The protein below binds the small molecule below.
Small molecule (SMILES): O=C(O)[C@H]1O[C@@H](O)[C@H](O)[C@@H](O)[C@@H]1O

Sequence of chain 1.A:
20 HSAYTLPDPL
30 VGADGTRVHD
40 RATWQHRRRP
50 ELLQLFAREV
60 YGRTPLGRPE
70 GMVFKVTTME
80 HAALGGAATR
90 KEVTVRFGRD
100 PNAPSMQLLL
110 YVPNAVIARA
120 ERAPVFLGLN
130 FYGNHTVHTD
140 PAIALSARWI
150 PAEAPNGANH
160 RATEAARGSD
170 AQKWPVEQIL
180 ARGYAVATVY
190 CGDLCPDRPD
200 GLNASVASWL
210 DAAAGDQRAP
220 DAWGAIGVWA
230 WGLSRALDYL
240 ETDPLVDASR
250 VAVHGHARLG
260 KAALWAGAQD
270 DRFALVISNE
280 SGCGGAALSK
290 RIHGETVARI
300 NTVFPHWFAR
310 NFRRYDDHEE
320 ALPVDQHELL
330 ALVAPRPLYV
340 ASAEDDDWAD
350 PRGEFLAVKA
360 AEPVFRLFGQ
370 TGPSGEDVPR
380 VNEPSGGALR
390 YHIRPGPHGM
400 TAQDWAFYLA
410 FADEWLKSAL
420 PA

Binding-site contacts:
Ligand atom O6A contacts residue ARG257 of chain 1.A at 3.7 Å.
Ligand atom C1 contacts residue EDO1 of chain 1.J at 3.8 Å.
Ligand atom O3 contacts residue LYS260 of chain 1.A at 2.9 Å (salt-bridge).
Ligand atom O3 contacts residue ILE299 of chain 1.A at 3.5 Å.
Ligand atom C6 contacts residue ALA256 of chain 1.A at 3.3 Å (hydrophobic).
Ligand atom O2 contacts residue GCU1 of chain 1.N at 0.3 Å (h-bond).
Ligand atom C5 contacts residue GCU1 of chain 1.N at 0.2 Å.
Ligand atom C5 contacts residue EDO1 of chain 1.J at 3.8 Å.
Ligand atom O3 contacts residue GCU1 of chain 1.N at 0.3 Å (h-bond).
Ligand atom O6A contacts residue ALA256 of chain 1.A at 3.5 Å.
Ligand atom O4 contacts residue ALA256 of chain 1.A at 3.6 Å.
Ligand atom O4 contacts residue GCU1 of chain 1.N at 0.2 Å (h-bond).
Ligand atom O1 contacts residue ARG257 of chain 1.A at 3.8 Å.
Ligand atom O5 contacts residue GCU1 of chain 1.N at 0.3 Å (h-bond).
Ligand atom C3 contacts residue GLU294 of chain 1.A at 3.2 Å.
Ligand atom O5 contacts residue EDO1 of chain 1.J at 3.8 Å.
Ligand atom O6B contacts residue ALA256 of chain 1.A at 3.1 Å.
Ligand atom O1 contacts residue GCU1 of chain 1.N at 1.4 Å.
Ligand atom C6 contacts residue ARG257 of chain 1.A at 3.4 Å.
Ligand atom O2 contacts residue TRP347 of chain 1.A at 2.9 Å (h-bond).
Ligand atom C6 contacts residue GCU1 of chain 1.N at 0.4 Å.
Ligand atom O1 contacts residue PHE303 of chain 1.A at 3.5 Å.
Ligand atom O6B contacts residue ARG257 of chain 1.A at 2.7 Å (salt-bridge).
Ligand atom O6B contacts residue GCU1 of chain 1.N at 0.6 Å (h-bond).
Ligand atom C4 contacts residue GCU1 of chain 1.N at 0.2 Å.
Ligand atom O6A contacts residue HIS397 of chain 1.A at 3.5 Å (h-bond).
Ligand atom C3 contacts residue GCU1 of chain 1.N at 0.2 Å.
Ligand atom O2 contacts residue PHE303 of chain 1.A at 3.5 Å.
Ligand atom O6A contacts residue GCU1 of chain 1.N at 0.8 Å (h-bond).
Ligand atom O2 contacts residue GLU294 of chain 1.A at 2.3 Å (salt-bridge).
Ligand atom C1 contacts residue GCU1 of chain 1.N at 0.4 Å.
Ligand atom C3 contacts residue LYS260 of chain 1.A at 3.9 Å.
Ligand atom O4 contacts residue LYS260 of chain 1.A at 3.2 Å (salt-bridge).
Ligand atom O4 contacts residue ARG257 of chain 1.A at 3.5 Å (salt-bridge).
Ligand atom C2 contacts residue GLU294 of chain 1.A at 3.4 Å.
Ligand atom C2 contacts residue GCU1 of chain 1.N at 0.2 Å.
Ligand atom O5 contacts residue ARG257 of chain 1.A at 3.1 Å (salt-bridge).
Ligand atom O3 contacts residue TRP306 of chain 1.A at 3.5 Å.
Ligand atom O3 contacts residue GLU294 of chain 1.A at 2.6 Å (salt-bridge).
Ligand atom C2 contacts residue PHE303 of chain 1.A at 3.5 Å (hydrophobic).